Sequence of chain 1.A:
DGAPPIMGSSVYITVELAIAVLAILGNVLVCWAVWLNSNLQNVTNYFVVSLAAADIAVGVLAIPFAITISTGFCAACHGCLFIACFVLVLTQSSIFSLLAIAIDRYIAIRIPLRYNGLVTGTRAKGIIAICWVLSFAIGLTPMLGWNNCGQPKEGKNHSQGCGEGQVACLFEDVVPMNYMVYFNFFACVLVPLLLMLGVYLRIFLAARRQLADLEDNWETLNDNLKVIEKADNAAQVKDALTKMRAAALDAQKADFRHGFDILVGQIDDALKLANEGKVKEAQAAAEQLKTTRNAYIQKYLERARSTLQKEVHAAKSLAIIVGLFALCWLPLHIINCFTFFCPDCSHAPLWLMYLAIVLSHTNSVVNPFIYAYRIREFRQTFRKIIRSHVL

Binding-site contacts:
Ligand atom C4 contacts residue ALA98 of chain 1.A at 3.6 Å (hydrophobic).
Ligand atom C3 contacts residue ALA97 of chain 1.A at 3.8 Å (hydrophobic).
Ligand atom C16 contacts residue PHE104 of chain 1.A at 4.2 Å (hydrophobic).
Ligand atom C25 contacts residue LEU83 of chain 1.A at 4.4 Å (hydrophobic).
Ligand atom C24 contacts residue LEU83 of chain 1.A at 4.0 Å (hydrophobic).
Ligand atom C4 contacts residue ALA97 of chain 1.A at 4.0 Å (hydrophobic).
Ligand atom C18 contacts residue PHE87 of chain 1.A at 4.5 Å (hydrophobic).
Ligand atom C7 contacts residue GLY101 of chain 1.A at 4.3 Å.
Ligand atom C5 contacts residue GLY101 of chain 1.A at 3.8 Å.
Ligand atom C20 contacts residue PHE87 of chain 1.A at 4.1 Å (hydrophobic).
Ligand atom C23 contacts residue PHE87 of chain 1.A at 4.3 Å (hydrophobic).
Ligand atom C18 contacts residue ILE105 of chain 1.A at 3.4 Å (hydrophobic).
Ligand atom C21 contacts residue PHE87 of chain 1.A at 4.1 Å (hydrophobic).
Ligand atom O1 contacts residue ALA97 of chain 1.A at 3.1 Å.
Ligand atom O1 contacts residue ALA98 of chain 1.A at 2.8 Å (h-bond).
Ligand atom C3 contacts residue ALA98 of chain 1.A at 3.8 Å (hydrophobic).
Ligand atom C15 contacts residue PHE104 of chain 1.A at 4.4 Å (hydrophobic).
Ligand atom C2 contacts residue ALA97 of chain 1.A at 3.7 Å (hydrophobic).
Ligand atom C2 contacts residue PHE95 of chain 1.A at 4.5 Å (hydrophobic).
Ligand atom C4 contacts residue GLY101 of chain 1.A at 3.8 Å.
Ligand atom C19 contacts residue PHE95 of chain 1.A at 4.4 Å (hydrophobic).
Ligand atom C23 contacts residue LEU83 of chain 1.A at 3.6 Å (hydrophobic).
Ligand atom C26 contacts residue LEU83 of chain 1.A at 3.5 Å (hydrophobic).
Ligand atom C19 contacts residue ILE105 of chain 1.A at 4.2 Å (hydrophobic).
Ligand atom C6 contacts residue GLY101 of chain 1.A at 3.4 Å.

The small molecule below binds the protein below.
Small molecule (SMILES): CC(C)CCC[C@@H](C)[C@H]1CC[C@H]2[C@@H]3CC=C4C[C@@H](O)CC[C@]4(C)[C@H]3CC[C@]12C